Sequence of chain 1.E:
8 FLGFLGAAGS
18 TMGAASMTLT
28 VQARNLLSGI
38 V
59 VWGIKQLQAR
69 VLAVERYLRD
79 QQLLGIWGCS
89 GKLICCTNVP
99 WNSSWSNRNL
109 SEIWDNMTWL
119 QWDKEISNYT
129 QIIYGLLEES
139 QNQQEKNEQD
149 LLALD

Sequence of chain 1.D:
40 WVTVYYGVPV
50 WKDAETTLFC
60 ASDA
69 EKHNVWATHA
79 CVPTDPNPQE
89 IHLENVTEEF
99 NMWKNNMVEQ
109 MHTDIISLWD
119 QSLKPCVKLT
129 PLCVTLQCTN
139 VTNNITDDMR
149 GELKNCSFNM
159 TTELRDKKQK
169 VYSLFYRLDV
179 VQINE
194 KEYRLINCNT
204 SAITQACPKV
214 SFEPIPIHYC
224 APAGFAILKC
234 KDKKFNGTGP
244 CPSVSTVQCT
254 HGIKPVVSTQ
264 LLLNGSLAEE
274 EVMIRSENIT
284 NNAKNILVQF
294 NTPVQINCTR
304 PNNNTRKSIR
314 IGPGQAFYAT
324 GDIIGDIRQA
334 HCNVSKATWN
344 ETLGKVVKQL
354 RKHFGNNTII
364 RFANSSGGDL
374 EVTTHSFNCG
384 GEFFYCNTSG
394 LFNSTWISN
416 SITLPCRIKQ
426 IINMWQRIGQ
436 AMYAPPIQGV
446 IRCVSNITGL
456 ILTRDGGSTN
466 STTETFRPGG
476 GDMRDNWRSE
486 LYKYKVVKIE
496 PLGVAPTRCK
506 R

The protein below binds the small molecule below.
Small molecule (SMILES): CC(=O)N[C@H]1[C@H](O[C@H]2[C@H](O)[C@@H](NC(C)=O)CO[C@@H]2CO)O[C@H](CO)[C@@H](O)[C@@H]1O

Binding-site contacts:
Ligand atom C1 contacts residue ASN93 of chain 1.D at 1.5 Å.
Ligand atom C2 contacts residue ASN93 of chain 1.D at 2.4 Å.
Ligand atom N2 contacts residue ASN93 of chain 1.D at 2.7 Å (h-bond).
Ligand atom C4 contacts residue ASN93 of chain 1.D at 4.2 Å.
Ligand atom C5 contacts residue ASN93 of chain 1.D at 3.7 Å.
Ligand atom O7 contacts residue GLY16 of chain 1.E at 3.5 Å (h-bond).
Ligand atom C3 contacts residue ASN93 of chain 1.D at 3.7 Å.
Ligand atom N2 contacts residue GLY16 of chain 1.E at 4.2 Å.
Ligand atom C7 contacts residue GLY16 of chain 1.E at 3.6 Å.
Ligand atom C8 contacts residue SER17 of chain 1.E at 3.5 Å.
Ligand atom O7 contacts residue ASN93 of chain 1.D at 4.2 Å.
Ligand atom O7 contacts residue SER17 of chain 1.E at 3.0 Å (h-bond).
Ligand atom C7 contacts residue SER17 of chain 1.E at 3.7 Å.
Ligand atom C2 contacts residue GLY16 of chain 1.E at 4.5 Å.
Ligand atom C8 contacts residue GLY16 of chain 1.E at 3.9 Å.
Ligand atom C7 contacts residue ASN93 of chain 1.D at 3.6 Å.
Ligand atom O5 contacts residue ASN93 of chain 1.D at 2.4 Å (h-bond).
Ligand atom C8 contacts residue GLU92 of chain 1.D at 3.7 Å.
Ligand atom C8 contacts residue ASN93 of chain 1.D at 4.3 Å.